Sequence of chain 1.B:
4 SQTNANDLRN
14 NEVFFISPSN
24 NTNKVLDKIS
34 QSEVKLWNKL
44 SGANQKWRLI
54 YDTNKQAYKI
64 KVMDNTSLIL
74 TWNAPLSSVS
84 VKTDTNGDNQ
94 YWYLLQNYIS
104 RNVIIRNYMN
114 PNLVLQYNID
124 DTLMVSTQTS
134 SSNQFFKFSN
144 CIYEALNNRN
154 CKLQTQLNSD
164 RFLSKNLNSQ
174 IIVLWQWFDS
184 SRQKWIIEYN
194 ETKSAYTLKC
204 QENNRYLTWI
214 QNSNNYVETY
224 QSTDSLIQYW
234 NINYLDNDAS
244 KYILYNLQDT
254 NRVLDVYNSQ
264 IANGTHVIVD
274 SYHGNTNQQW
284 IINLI

A protein and the small-molecule ligand that binds it are described below.
Small molecule (SMILES): OC[C@H]1O[C@@H](O)[C@H](O)[C@@H](O)[C@H]1O

Binding-site contacts:
Ligand atom C1 contacts residue TRP178 of chain 1.B at 3.9 Å (hydrophobic).
Ligand atom O4 contacts residue PHE181 of chain 1.B at 3.8 Å.
Ligand atom C6 contacts residue LYS168 of chain 1.B at 3.6 Å.
Ligand atom C6 contacts residue LEU170 of chain 1.B at 4.4 Å (hydrophobic).
Ligand atom O6 contacts residue LEU170 of chain 1.B at 3.6 Å (h-bond).
Ligand atom O4 contacts residue LEU170 of chain 1.B at 3.9 Å.
Ligand atom O5 contacts residue LEU170 of chain 1.B at 3.0 Å (h-bond).
Ligand atom O1 contacts residue LEU170 of chain 1.B at 3.0 Å (h-bond).
Ligand atom C2 contacts residue LEU170 of chain 1.B at 3.9 Å (hydrophobic).
Ligand atom C1 contacts residue LEU170 of chain 1.B at 3.6 Å (hydrophobic).
Ligand atom C5 contacts residue TRP178 of chain 1.B at 3.6 Å (hydrophobic).
Ligand atom O2 contacts residue TRP178 of chain 1.B at 4.0 Å.
Ligand atom C2 contacts residue TRP178 of chain 1.B at 4.1 Å (hydrophobic).
Ligand atom C6 contacts residue PHE181 of chain 1.B at 3.9 Å (hydrophobic).
Ligand atom C4 contacts residue ARG185 of chain 1.B at 4.4 Å.
Ligand atom C6 contacts residue ARG185 of chain 1.B at 4.0 Å.
Ligand atom O6 contacts residue PHE181 of chain 1.B at 4.0 Å.
Ligand atom C4 contacts residue TRP178 of chain 1.B at 3.7 Å (hydrophobic).
Ligand atom C3 contacts residue TRP178 of chain 1.B at 3.5 Å (hydrophobic).
Ligand atom O5 contacts residue TRP178 of chain 1.B at 4.3 Å.
Ligand atom O5 contacts residue ASN169 of chain 1.B at 3.6 Å.
Ligand atom C5 contacts residue LEU170 of chain 1.B at 4.2 Å (hydrophobic).
Ligand atom O6 contacts residue LYS168 of chain 1.B at 2.8 Å (salt-bridge).
Ligand atom O4 contacts residue ARG185 of chain 1.B at 3.0 Å (salt-bridge).
Ligand atom C6 contacts residue TRP178 of chain 1.B at 4.0 Å (hydrophobic).
Ligand atom C6 contacts residue SER167 of chain 1.B at 4.4 Å.
Ligand atom C4 contacts residue PHE181 of chain 1.B at 4.3 Å (hydrophobic).
Ligand atom O5 contacts residue LYS168 of chain 1.B at 4.3 Å.
Ligand atom O6 contacts residue ASN169 of chain 1.B at 3.8 Å.
Ligand atom O1 contacts residue ASN169 of chain 1.B at 2.8 Å (h-bond).
Ligand atom O6 contacts residue ARG185 of chain 1.B at 2.7 Å (salt-bridge).
Ligand atom C1 contacts residue ASN169 of chain 1.B at 3.4 Å.
Ligand atom O3 contacts residue TRP178 of chain 1.B at 4.1 Å.